Sequence of chain 1.B:
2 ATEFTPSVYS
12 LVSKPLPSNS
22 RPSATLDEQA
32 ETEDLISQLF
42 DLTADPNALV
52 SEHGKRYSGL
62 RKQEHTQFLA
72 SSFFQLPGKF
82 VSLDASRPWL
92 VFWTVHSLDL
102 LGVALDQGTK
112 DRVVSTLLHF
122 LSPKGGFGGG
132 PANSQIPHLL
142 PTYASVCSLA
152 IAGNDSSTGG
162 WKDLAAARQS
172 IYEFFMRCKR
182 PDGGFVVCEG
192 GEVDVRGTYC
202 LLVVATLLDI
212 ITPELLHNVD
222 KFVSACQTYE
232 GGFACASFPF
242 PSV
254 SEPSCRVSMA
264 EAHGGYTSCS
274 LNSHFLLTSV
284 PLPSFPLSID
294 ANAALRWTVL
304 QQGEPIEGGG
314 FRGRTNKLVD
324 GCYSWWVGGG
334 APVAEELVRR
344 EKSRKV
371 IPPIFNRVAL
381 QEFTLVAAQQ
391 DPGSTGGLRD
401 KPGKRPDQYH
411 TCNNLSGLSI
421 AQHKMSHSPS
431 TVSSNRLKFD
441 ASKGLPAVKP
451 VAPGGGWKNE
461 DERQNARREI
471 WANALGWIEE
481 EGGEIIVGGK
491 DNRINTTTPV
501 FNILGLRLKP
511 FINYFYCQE

Binding-site contacts:
Ligand atom CAF contacts residue ASN134 of chain 1.B at 3.3 Å.
Ligand atom CAG contacts residue SER135 of chain 1.B at 3.3 Å.
Ligand atom CAG contacts residue ILE137 of chain 1.B at 4.2 Å (hydrophobic).
Ligand atom SAO contacts residue LYS125 of chain 1.B at 3.7 Å.
Ligand atom CAM contacts residue ALA133 of chain 1.B at 4.3 Å (hydrophobic).
Ligand atom CAE contacts residue PHE60 of chain 1.A at 4.3 Å (hydrophobic).
Ligand atom OAA contacts residue PRO124 of chain 1.B at 4.2 Å.
Ligand atom CAE contacts residue ALA64 of chain 1.A at 3.4 Å (hydrophobic).
Ligand atom CAH contacts residue ASN134 of chain 1.B at 4.0 Å.
Ligand atom CAG contacts residue ASN134 of chain 1.B at 4.4 Å.
Ligand atom CAG contacts residue GLN136 of chain 1.B at 3.7 Å.
Ligand atom NAL contacts residue ALA133 of chain 1.B at 3.3 Å (h-bond).
Ligand atom CAK contacts residue PRO124 of chain 1.B at 4.1 Å (hydrophobic).
Ligand atom CAK contacts residue SER123 of chain 1.B at 4.0 Å.
Ligand atom CAI contacts residue ALA133 of chain 1.B at 3.9 Å (hydrophobic).
Ligand atom CAI contacts residue SER135 of chain 1.B at 4.3 Å.
Ligand atom OAD contacts residue LYS125 of chain 1.B at 2.8 Å (salt-bridge).
Ligand atom OAD contacts residue SER123 of chain 1.B at 3.7 Å.
Ligand atom CAK contacts residue ALA133 of chain 1.B at 4.4 Å (hydrophobic).
Ligand atom CAI contacts residue ILE137 of chain 1.B at 3.7 Å (hydrophobic).
Ligand atom CAE contacts residue SER135 of chain 1.B at 4.0 Å.
Ligand atom CAJ contacts residue ALA133 of chain 1.B at 3.1 Å (hydrophobic).
Ligand atom SAO contacts residue PRO124 of chain 1.B at 4.1 Å.
Ligand atom OAB contacts residue LYS125 of chain 1.B at 3.4 Å.
Ligand atom CAN contacts residue SER135 of chain 1.B at 4.4 Å.
Ligand atom CAH contacts residue ALA133 of chain 1.B at 4.2 Å (hydrophobic).
Ligand atom OAD contacts residue PRO124 of chain 1.B at 3.2 Å.
Ligand atom CAF contacts residue ALA64 of chain 1.A at 3.8 Å (hydrophobic).
Ligand atom CAN contacts residue ASN134 of chain 1.B at 4.1 Å.
Ligand atom CAI contacts residue GLN136 of chain 1.B at 4.0 Å.
Ligand atom CAG contacts residue THR89 of chain 1.A at 3.9 Å.
Ligand atom CAN contacts residue ALA133 of chain 1.B at 3.1 Å (hydrophobic).
Ligand atom CAF contacts residue SER135 of chain 1.B at 4.5 Å.
Ligand atom OAA contacts residue LYS125 of chain 1.B at 4.0 Å.
Ligand atom CAE contacts residue ASN134 of chain 1.B at 4.1 Å.

A small-molecule ligand and the protein it binds are described below.
Small molecule (SMILES): O=S(=O)(O)C[C@H](O)CNC1CCCCC1

Sequence of chain 1.A:
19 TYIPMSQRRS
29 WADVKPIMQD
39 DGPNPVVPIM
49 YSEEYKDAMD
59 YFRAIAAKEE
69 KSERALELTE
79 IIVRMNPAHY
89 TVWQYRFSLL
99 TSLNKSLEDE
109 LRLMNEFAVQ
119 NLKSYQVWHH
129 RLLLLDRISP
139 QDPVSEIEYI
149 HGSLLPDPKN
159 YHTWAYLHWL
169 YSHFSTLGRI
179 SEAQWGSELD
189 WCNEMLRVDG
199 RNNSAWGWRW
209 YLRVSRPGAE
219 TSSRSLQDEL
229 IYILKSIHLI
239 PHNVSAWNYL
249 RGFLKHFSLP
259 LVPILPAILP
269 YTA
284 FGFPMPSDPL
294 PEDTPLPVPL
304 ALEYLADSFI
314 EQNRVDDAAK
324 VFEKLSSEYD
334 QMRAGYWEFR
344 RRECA